Sequence of chain 1.C:
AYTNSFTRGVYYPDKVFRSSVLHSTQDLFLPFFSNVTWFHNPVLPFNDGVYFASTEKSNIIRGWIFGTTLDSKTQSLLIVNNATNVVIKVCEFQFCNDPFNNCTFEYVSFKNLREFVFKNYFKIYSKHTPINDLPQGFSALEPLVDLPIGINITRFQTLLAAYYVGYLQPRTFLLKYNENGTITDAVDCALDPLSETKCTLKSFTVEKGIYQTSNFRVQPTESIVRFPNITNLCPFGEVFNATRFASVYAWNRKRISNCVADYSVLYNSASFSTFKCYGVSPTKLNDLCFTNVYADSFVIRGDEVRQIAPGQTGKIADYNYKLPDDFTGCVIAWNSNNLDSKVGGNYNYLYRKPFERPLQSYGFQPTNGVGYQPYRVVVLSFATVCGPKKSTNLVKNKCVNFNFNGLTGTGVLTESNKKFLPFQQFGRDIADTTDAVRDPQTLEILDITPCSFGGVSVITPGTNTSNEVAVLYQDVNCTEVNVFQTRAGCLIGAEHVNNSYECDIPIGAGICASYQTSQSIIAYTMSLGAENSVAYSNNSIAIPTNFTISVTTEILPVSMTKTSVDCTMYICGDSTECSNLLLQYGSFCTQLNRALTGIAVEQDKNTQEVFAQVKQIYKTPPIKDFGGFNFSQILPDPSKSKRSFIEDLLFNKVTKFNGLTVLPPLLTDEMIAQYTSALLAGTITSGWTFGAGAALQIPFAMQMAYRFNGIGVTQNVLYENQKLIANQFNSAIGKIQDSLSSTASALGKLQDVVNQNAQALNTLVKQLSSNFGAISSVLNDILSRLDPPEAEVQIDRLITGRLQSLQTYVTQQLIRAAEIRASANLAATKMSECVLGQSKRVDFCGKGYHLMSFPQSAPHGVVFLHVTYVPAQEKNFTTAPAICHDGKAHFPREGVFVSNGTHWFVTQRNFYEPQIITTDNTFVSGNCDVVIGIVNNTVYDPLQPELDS

The protein below binds the small molecule below.
Small molecule (SMILES): CC(=O)N[C@@H]1[C@@H](O)[C@H](O)[C@@H](CO)O[C@H]1O

Binding-site contacts:
Ligand atom C7 contacts residue ASN139 of chain 1.C at 3.8 Å.
Ligand atom C8 contacts residue THR141 of chain 1.C at 3.4 Å.
Ligand atom C1 contacts residue ASN139 of chain 1.C at 3.2 Å.
Ligand atom C8 contacts residue CYS140 of chain 1.C at 3.5 Å (hydrophobic).
Ligand atom C8 contacts residue GLN89 of chain 1.C at 3.8 Å.
Ligand atom C8 contacts residue ASN139 of chain 1.C at 3.7 Å.
Ligand atom N2 contacts residue ASN139 of chain 1.C at 4.2 Å.
Ligand atom O5 contacts residue ASN139 of chain 1.C at 4.0 Å.
Ligand atom O7 contacts residue ASN139 of chain 1.C at 2.9 Å (h-bond).
Ligand atom C2 contacts residue ASN139 of chain 1.C at 4.2 Å.